Sequence of chain 2.A:
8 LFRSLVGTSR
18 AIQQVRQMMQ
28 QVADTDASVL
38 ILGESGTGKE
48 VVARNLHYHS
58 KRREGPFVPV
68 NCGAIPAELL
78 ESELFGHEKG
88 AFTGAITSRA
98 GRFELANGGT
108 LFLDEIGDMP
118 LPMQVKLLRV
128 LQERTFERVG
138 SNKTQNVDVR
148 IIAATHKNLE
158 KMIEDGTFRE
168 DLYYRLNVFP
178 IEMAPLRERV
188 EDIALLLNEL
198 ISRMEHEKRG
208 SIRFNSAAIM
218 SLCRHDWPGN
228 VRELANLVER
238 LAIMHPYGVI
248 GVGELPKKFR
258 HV

Binding-site contacts:
Ligand atom O1A contacts residue GLU47 of chain 2.A at 3.6 Å.
Ligand atom C2' contacts residue ARG200 of chain 2.A at 3.6 Å.
Ligand atom PG contacts residue LYS46 of chain 2.A at 3.5 Å.
Ligand atom O2' contacts residue ARG200 of chain 2.A at 2.5 Å (salt-bridge).
Ligand atom O3B contacts residue LYS46 of chain 2.A at 3.5 Å (salt-bridge).
Ligand atom N1 contacts residue VAL13 of chain 2.A at 3.0 Å (h-bond).
Ligand atom PB contacts residue GLY43 of chain 2.A at 3.6 Å.
Ligand atom O3B contacts residue ARG229 of chain 2.A at 2.9 Å (salt-bridge).
Ligand atom O3B contacts residue GLY43 of chain 2.A at 2.9 Å (h-bond).
Ligand atom O3A contacts residue ARG229 of chain 2.A at 2.9 Å (salt-bridge).
Ligand atom O2G contacts residue LYS46 of chain 2.A at 3.2 Å (salt-bridge).
Ligand atom N9 contacts residue VAL228 of chain 2.A at 3.5 Å.
Ligand atom C2' contacts residue VAL48 of chain 2.A at 3.5 Å (hydrophobic).
Ligand atom N6 contacts residue LEU12 of chain 2.A at 3.2 Å.
Ligand atom N3 contacts residue ARG200 of chain 2.A at 3.6 Å (salt-bridge).
Ligand atom C6 contacts residue LEU193 of chain 2.A at 3.5 Å (hydrophobic).
Ligand atom O3A contacts residue GLY43 of chain 2.A at 3.2 Å.
Ligand atom O2B contacts residue GLU47 of chain 2.A at 2.9 Å (salt-bridge).
Ligand atom S1G contacts residue LYS46 of chain 2.A at 3.6 Å.
Ligand atom O2G contacts residue SER42 of chain 2.A at 3.4 Å.
Ligand atom C6 contacts residue VAL13 of chain 2.A at 3.7 Å (hydrophobic).
Ligand atom O1A contacts residue LYS46 of chain 2.A at 3.3 Å (salt-bridge).
Ligand atom N1 contacts residue LEU193 of chain 2.A at 3.6 Å.
Ligand atom O3G contacts residue ARG229 of chain 2.A at 3.5 Å (salt-bridge).
Ligand atom C8 contacts residue VAL228 of chain 2.A at 3.4 Å (hydrophobic).
Ligand atom O1A contacts residue VAL48 of chain 2.A at 3.2 Å.
Ligand atom O1B contacts residue LYS46 of chain 2.A at 3.0 Å (salt-bridge).
Ligand atom O2A contacts residue GLU47 of chain 2.A at 3.4 Å.
Ligand atom O1B contacts residue GLY45 of chain 2.A at 3.0 Å (h-bond).
Ligand atom O4' contacts residue VAL228 of chain 2.A at 3.2 Å.
Ligand atom N1 contacts residue SER11 of chain 2.A at 3.7 Å.
Ligand atom N6 contacts residue VAL13 of chain 2.A at 3.2 Å (h-bond).
Ligand atom C6 contacts residue LEU12 of chain 2.A at 3.4 Å (hydrophobic).
Ligand atom O2B contacts residue LYS46 of chain 2.A at 3.5 Å (salt-bridge).
Ligand atom C1' contacts residue ARG200 of chain 2.A at 3.6 Å.
Ligand atom S1G contacts residue ASP111 of chain 2.A at 3.1 Å (salt-bridge).
Ligand atom O1B contacts residue GLY43 of chain 2.A at 3.4 Å (h-bond).
Ligand atom O1A contacts residue GLY45 of chain 2.A at 2.9 Å.
Ligand atom O1B contacts residue THR44 of chain 2.A at 3.0 Å (h-bond).
Ligand atom PB contacts residue ARG229 of chain 2.A at 3.5 Å.

The small molecule below binds the protein below.
Small molecule (SMILES): Nc1ncnc2c1ncn2[C@@H]1O[C@H](COP(=O)(O)OP(=O)(O)OP(O)(O)=S)[C@@H](O)[C@H]1O